Sequence of chain 1.A:
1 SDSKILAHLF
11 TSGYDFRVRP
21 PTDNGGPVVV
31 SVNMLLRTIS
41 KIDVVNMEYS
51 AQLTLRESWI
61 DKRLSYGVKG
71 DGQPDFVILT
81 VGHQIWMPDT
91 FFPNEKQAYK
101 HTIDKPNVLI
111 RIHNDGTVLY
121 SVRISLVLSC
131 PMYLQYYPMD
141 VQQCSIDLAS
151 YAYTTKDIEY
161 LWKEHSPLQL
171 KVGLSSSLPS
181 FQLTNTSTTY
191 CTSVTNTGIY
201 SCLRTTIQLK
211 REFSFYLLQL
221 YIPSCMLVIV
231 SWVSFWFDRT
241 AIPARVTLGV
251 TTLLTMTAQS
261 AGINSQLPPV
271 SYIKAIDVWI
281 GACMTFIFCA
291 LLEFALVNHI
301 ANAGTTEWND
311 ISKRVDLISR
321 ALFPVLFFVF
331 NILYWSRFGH

Binding-site contacts:
Ligand atom CB contacts residue TYR151 of chain 1.E at 3.1 Å (hydrophobic).
Ligand atom N contacts residue TYR151 of chain 1.E at 3.5 Å (h-bond).
Ligand atom OXT contacts residue TYR200 of chain 1.E at 4.2 Å.
Ligand atom OE2 contacts residue SER121 of chain 1.A at 2.7 Å (h-bond).
Ligand atom OE2 contacts residue TYR151 of chain 1.E at 4.4 Å.
Ligand atom N contacts residue SER150 of chain 1.E at 3.4 Å (h-bond).
Ligand atom OE1 contacts residue TYR200 of chain 1.E at 4.1 Å.
Ligand atom OE1 contacts residue ARG56 of chain 1.A at 2.7 Å (salt-bridge).
Ligand atom N contacts residue PHE91 of chain 1.E at 4.2 Å.
Ligand atom OE1 contacts residue THR197 of chain 1.E at 2.5 Å (h-bond).
Ligand atom CA contacts residue ARG37 of chain 1.A at 4.5 Å.
Ligand atom CD contacts residue THR197 of chain 1.E at 3.4 Å.
Ligand atom OXT contacts residue THR197 of chain 1.E at 4.4 Å.
Ligand atom CA contacts residue TYR200 of chain 1.E at 4.4 Å (hydrophobic).
Ligand atom CG contacts residue TYR151 of chain 1.E at 3.4 Å (hydrophobic).
Ligand atom OXT contacts residue ARG56 of chain 1.A at 4.1 Å.
Ligand atom CG contacts residue SER121 of chain 1.A at 3.5 Å.
Ligand atom CA contacts residue TYR151 of chain 1.E at 3.7 Å (hydrophobic).
Ligand atom OE2 contacts residue THR197 of chain 1.E at 3.6 Å.
Ligand atom CD contacts residue THR54 of chain 1.A at 4.4 Å.
Ligand atom OE1 contacts residue THR195 of chain 1.E at 3.9 Å.
Ligand atom OE2 contacts residue THR54 of chain 1.A at 3.8 Å.
Ligand atom C contacts residue ARG37 of chain 1.A at 3.7 Å.
Ligand atom OXT contacts residue THR195 of chain 1.E at 3.6 Å.
Ligand atom OXT contacts residue ARG37 of chain 1.A at 4.5 Å.
Ligand atom N contacts residue TYR200 of chain 1.E at 3.4 Å.
Ligand atom CD contacts residue SER121 of chain 1.A at 3.5 Å.
Ligand atom OE2 contacts residue ARG56 of chain 1.A at 2.8 Å (salt-bridge).
Ligand atom CB contacts residue THR197 of chain 1.E at 4.2 Å.
Ligand atom CG contacts residue ARG56 of chain 1.A at 4.5 Å.
Ligand atom CD contacts residue ARG56 of chain 1.A at 3.1 Å.
Ligand atom CG contacts residue THR197 of chain 1.E at 4.3 Å.
Ligand atom O contacts residue ARG37 of chain 1.A at 2.7 Å (salt-bridge).
Ligand atom O contacts residue PHE91 of chain 1.E at 4.2 Å.
Ligand atom CA contacts residue PHE91 of chain 1.E at 4.2 Å (hydrophobic).
Ligand atom O contacts residue LYS171 of chain 1.A at 4.5 Å.
Ligand atom CG contacts residue THR54 of chain 1.A at 4.5 Å.
Ligand atom CB contacts residue TYR200 of chain 1.E at 3.9 Å (hydrophobic).

Sequence of chain 1.E:
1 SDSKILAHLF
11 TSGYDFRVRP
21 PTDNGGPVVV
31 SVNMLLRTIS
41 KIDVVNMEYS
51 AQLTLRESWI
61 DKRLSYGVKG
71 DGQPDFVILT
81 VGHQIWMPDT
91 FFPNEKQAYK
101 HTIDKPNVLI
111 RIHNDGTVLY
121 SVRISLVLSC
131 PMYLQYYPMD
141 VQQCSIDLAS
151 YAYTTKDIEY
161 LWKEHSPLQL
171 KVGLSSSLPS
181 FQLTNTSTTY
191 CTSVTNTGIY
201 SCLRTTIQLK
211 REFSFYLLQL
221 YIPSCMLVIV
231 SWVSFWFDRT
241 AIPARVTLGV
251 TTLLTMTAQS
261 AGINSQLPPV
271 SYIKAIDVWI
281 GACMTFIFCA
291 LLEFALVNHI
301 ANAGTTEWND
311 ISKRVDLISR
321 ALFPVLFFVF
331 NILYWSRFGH

This small molecule binds to this protein.
Small molecule (SMILES): N[C@@H](CCC(=O)O)C(=O)O